Sequence of chain 1.B:
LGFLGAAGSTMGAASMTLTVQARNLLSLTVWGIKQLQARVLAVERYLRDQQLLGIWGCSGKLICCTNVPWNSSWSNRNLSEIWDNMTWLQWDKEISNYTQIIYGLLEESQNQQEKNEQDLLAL

Binding-site contacts:
Ligand atom C4 contacts residue ASN100 of chain 1.B at 4.2 Å.
Ligand atom C7 contacts residue ASN100 of chain 1.B at 3.2 Å.
Ligand atom C6 contacts residue ASN100 of chain 1.B at 4.3 Å.
Ligand atom C6 contacts residue SER102 of chain 1.B at 3.8 Å.
Ligand atom C8 contacts residue ASN100 of chain 1.B at 4.4 Å.
Ligand atom O5 contacts residue ASN100 of chain 1.B at 2.4 Å (h-bond).
Ligand atom C1 contacts residue ASN100 of chain 1.B at 1.4 Å.
Ligand atom O7 contacts residue ASN100 of chain 1.B at 3.3 Å (h-bond).
Ligand atom O5 contacts residue SER102 of chain 1.B at 4.3 Å.
Ligand atom N2 contacts residue ASN100 of chain 1.B at 2.9 Å (h-bond).
Ligand atom C5 contacts residue ASN100 of chain 1.B at 3.7 Å.
Ligand atom C2 contacts residue ASN100 of chain 1.B at 2.5 Å.
Ligand atom C3 contacts residue ASN100 of chain 1.B at 3.8 Å.

The small molecule below binds the protein below.
Small molecule (SMILES): CC(=O)N[C@@H]1[C@@H](O)[C@H](O)[C@@H](CO)O[C@H]1O